The small molecule below binds the protein below.
Small molecule (SMILES): CCCn1c(=O)ccc2c(-c3cnc(-c4cccnc4)s3)n[nH]c21

Sequence of chain 1.A:
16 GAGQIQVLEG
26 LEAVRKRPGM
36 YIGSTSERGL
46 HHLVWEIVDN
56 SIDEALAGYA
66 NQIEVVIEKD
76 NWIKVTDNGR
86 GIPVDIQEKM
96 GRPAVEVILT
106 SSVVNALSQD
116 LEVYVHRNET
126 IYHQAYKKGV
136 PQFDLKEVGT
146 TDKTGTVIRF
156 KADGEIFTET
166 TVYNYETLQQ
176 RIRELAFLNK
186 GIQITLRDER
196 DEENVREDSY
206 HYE

Binding-site contacts:
Ligand atom N17 contacts residue ARG122 of chain 1.A at 2.9 Å (salt-bridge).
Ligand atom C22 contacts residue ASP82 of chain 1.A at 3.5 Å.
Ligand atom N17 contacts residue GLY86 of chain 1.A at 3.8 Å.
Ligand atom C23 contacts residue ASP82 of chain 1.A at 3.7 Å.
Ligand atom C21 contacts residue ILE52 of chain 1.A at 3.7 Å (hydrophobic).
Ligand atom C4 contacts residue ASP82 of chain 1.A at 3.8 Å.
Ligand atom C22 contacts residue THR151 of chain 1.A at 3.6 Å.
Ligand atom C2 contacts residue ASN55 of chain 1.A at 3.2 Å.
Ligand atom C12 contacts residue GLU59 of chain 1.A at 3.8 Å.
Ligand atom S11 contacts residue GLU59 of chain 1.A at 3.5 Å.
Ligand atom C23 contacts residue SER56 of chain 1.A at 3.5 Å.
Ligand atom C9 contacts residue ILE87 of chain 1.A at 3.7 Å (hydrophobic).
Ligand atom C10 contacts residue ILE87 of chain 1.A at 3.9 Å (hydrophobic).
Ligand atom C22 contacts residue ILE153 of chain 1.A at 3.7 Å (hydrophobic).
Ligand atom C18 contacts residue ARG85 of chain 1.A at 3.4 Å.
Ligand atom O24 contacts residue ASN55 of chain 1.A at 3.0 Å (h-bond).
Ligand atom C15 contacts residue ARG85 of chain 1.A at 3.8 Å.
Ligand atom C6 contacts residue ILE87 of chain 1.A at 3.8 Å (hydrophobic).
Ligand atom C16 contacts residue GLY86 of chain 1.A at 3.2 Å.
Ligand atom C15 contacts residue PRO88 of chain 1.A at 3.7 Å (hydrophobic).
Ligand atom N7 contacts residue ASP82 of chain 1.A at 2.7 Å (salt-bridge).
Ligand atom C1 contacts residue ASN55 of chain 1.A at 3.5 Å.
Ligand atom C22 contacts residue SER56 of chain 1.A at 3.8 Å.
Ligand atom C19 contacts residue ARG85 of chain 1.A at 3.3 Å.
Ligand atom N8 contacts residue GLU59 of chain 1.A at 3.8 Å.
Ligand atom C23 contacts residue VAL80 of chain 1.A at 3.5 Å (hydrophobic).
Ligand atom C21 contacts residue SER56 of chain 1.A at 3.3 Å.
Ligand atom S11 contacts residue GLY86 of chain 1.A at 3.7 Å.
Ligand atom C16 contacts residue PRO88 of chain 1.A at 3.7 Å (hydrophobic).
Ligand atom N8 contacts residue ASP82 of chain 1.A at 3.6 Å (salt-bridge).
Ligand atom C5 contacts residue ILE87 of chain 1.A at 3.7 Å (hydrophobic).
Ligand atom N3 contacts residue ASN55 of chain 1.A at 3.5 Å.
Ligand atom C21 contacts residue ASP82 of chain 1.A at 3.6 Å.
Ligand atom C16 contacts residue ARG85 of chain 1.A at 3.6 Å.
Ligand atom O24 contacts residue ILE153 of chain 1.A at 3.5 Å.
Ligand atom N17 contacts residue PRO88 of chain 1.A at 3.7 Å.
Ligand atom N17 contacts residue ARG85 of chain 1.A at 3.6 Å.
Ligand atom C23 contacts residue THR151 of chain 1.A at 3.7 Å.
Ligand atom C20 contacts residue ARG85 of chain 1.A at 3.5 Å.
Ligand atom C16 contacts residue ARG122 of chain 1.A at 3.5 Å.